Binding-site contacts:
Ligand atom O4' contacts residue ARG221 of chain 1.D at 3.0 Å (salt-bridge).
Ligand atom N9 contacts residue ARG221 of chain 1.D at 3.5 Å (salt-bridge).
Ligand atom O1A contacts residue ARG221 of chain 1.D at 4.0 Å.
Ligand atom C5' contacts residue ARG221 of chain 1.D at 4.0 Å.
Ligand atom O5' contacts residue ARG221 of chain 1.D at 4.2 Å.
Ligand atom C4 contacts residue ARG221 of chain 1.D at 3.4 Å.
Ligand atom C1' contacts residue ARG221 of chain 1.D at 4.0 Å.
Ligand atom C8 contacts residue ARG221 of chain 1.D at 3.5 Å.
Ligand atom O3G contacts residue ARG240 of chain 1.D at 2.7 Å (salt-bridge).
Ligand atom O1A contacts residue LYS242 of chain 1.D at 3.6 Å.
Ligand atom O3B contacts residue LYS242 of chain 1.D at 3.3 Å.
Ligand atom O3G contacts residue LYS411 of chain 1.D at 3.9 Å.
Ligand atom PG contacts residue ARG240 of chain 1.D at 3.4 Å.
Ligand atom N6 contacts residue ARG221 of chain 1.D at 4.0 Å.
Ligand atom O2A contacts residue PHE225 of chain 1.D at 4.0 Å.
Ligand atom O2G contacts residue LYS411 of chain 1.D at 3.6 Å.
Ligand atom N6 contacts residue ASN246 of chain 1.D at 2.9 Å (h-bond).
Ligand atom PB contacts residue LYS242 of chain 1.D at 4.2 Å.
Ligand atom PA contacts residue LYS242 of chain 1.D at 3.5 Å.
Ligand atom N7 contacts residue ARG221 of chain 1.D at 3.2 Å (salt-bridge).
Ligand atom O2G contacts residue ARG240 of chain 1.D at 2.5 Å (salt-bridge).
Ligand atom PA contacts residue ARG221 of chain 1.D at 3.7 Å.
Ligand atom C4' contacts residue ARG221 of chain 1.D at 4.0 Å.
Ligand atom N3 contacts residue ARG221 of chain 1.D at 3.7 Å.
Ligand atom O3G contacts residue LYS242 of chain 1.D at 3.4 Å.
Ligand atom C2 contacts residue ARG221 of chain 1.D at 4.1 Å.
Ligand atom O3A contacts residue LYS242 of chain 1.D at 3.6 Å.
Ligand atom O2A contacts residue LYS242 of chain 1.D at 2.8 Å.
Ligand atom O1G contacts residue LYS411 of chain 1.D at 2.9 Å (salt-bridge).
Ligand atom PG contacts residue LYS242 of chain 1.D at 4.0 Å.
Ligand atom PG contacts residue LYS411 of chain 1.D at 3.9 Å.
Ligand atom O3B contacts residue ARG240 of chain 1.D at 4.3 Å.
Ligand atom C5 contacts residue ARG221 of chain 1.D at 3.4 Å.
Ligand atom O2A contacts residue ARG221 of chain 1.D at 2.6 Å (salt-bridge).
Ligand atom O2G contacts residue LYS242 of chain 1.D at 3.7 Å.
Ligand atom C6 contacts residue ARG221 of chain 1.D at 3.7 Å.
Ligand atom C6 contacts residue ASN246 of chain 1.D at 4.1 Å.
Ligand atom N1 contacts residue ARG221 of chain 1.D at 3.9 Å.

Sequence of chain 1.D:
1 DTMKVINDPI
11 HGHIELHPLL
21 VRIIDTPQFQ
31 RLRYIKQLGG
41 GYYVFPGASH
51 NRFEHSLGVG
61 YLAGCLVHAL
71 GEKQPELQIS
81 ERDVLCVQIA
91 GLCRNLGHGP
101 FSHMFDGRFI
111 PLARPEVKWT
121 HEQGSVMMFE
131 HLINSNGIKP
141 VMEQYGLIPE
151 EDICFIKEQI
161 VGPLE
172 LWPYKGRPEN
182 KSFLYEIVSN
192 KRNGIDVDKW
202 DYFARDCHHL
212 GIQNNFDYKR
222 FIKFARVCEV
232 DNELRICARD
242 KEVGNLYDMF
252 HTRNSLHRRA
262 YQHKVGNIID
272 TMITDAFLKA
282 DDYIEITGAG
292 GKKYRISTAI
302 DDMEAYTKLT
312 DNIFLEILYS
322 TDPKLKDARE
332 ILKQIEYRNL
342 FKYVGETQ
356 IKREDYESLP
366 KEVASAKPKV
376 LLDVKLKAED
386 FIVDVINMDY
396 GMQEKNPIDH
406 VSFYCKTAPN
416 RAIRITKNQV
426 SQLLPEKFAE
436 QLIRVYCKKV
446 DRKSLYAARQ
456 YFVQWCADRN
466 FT

This small molecule binds to this protein.
Small molecule (SMILES): Nc1ncnc2c1ncn2[C@H]1C[C@H](O)[C@@H](CO[P](=O)(O)O[P](=O)(O)OP(=O)(O)O)O1